Sequence of chain 1.A:
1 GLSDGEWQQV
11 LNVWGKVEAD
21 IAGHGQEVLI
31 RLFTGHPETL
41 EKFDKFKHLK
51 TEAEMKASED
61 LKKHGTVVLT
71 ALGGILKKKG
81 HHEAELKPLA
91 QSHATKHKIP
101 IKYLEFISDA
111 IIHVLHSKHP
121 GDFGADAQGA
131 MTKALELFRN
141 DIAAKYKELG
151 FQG

The small molecule below binds the protein below.
Small molecule (SMILES): CC1=C(CCC(=O)O)C2=N3->[Co+]45n6c(c(C)c(CCC(=O)O)c6=C2)=CC2=N->4[C@](C)(C(C)=C2C)[C@@]2(C)C(C)=C(C)C(=N->52)C=C13

Binding-site contacts:
Ligand atom CHC contacts residue J1S1 of chain 1.C at 0.2 Å.
Ligand atom C1B contacts residue J1S1 of chain 1.C at 0.1 Å.
Ligand atom C5D contacts residue J1S1 of chain 1.C at 0.0 Å.
Ligand atom O2B contacts residue J1S1 of chain 1.C at 0.1 Å (h-bond).
Ligand atom CGB contacts residue J1S1 of chain 1.C at 0.1 Å.
Ligand atom CMB contacts residue J1S1 of chain 1.C at 0.1 Å.
Ligand atom C3D contacts residue J1S1 of chain 1.C at 0.3 Å.
Ligand atom CMC contacts residue J1S1 of chain 1.C at 0.1 Å.
Ligand atom C4A contacts residue J1S1 of chain 1.C at 0.0 Å.
Ligand atom CO contacts residue J1S1 of chain 1.C at 0.0 Å.
Ligand atom NC contacts residue J1S1 of chain 1.C at 0.1 Å (h-bond).
Ligand atom C3C contacts residue J1S1 of chain 1.C at 0.1 Å.
Ligand atom C2D contacts residue J1S1 of chain 1.C at 0.1 Å.
Ligand atom C2A contacts residue J1S1 of chain 1.C at 0.3 Å.
Ligand atom NB contacts residue J1S1 of chain 1.C at 0.0 Å (h-bond).
Ligand atom C1D contacts residue J1S1 of chain 1.C at 0.0 Å.
Ligand atom C1C contacts residue J1S1 of chain 1.C at 0.0 Å.
Ligand atom C2C contacts residue J1S1 of chain 1.C at 0.0 Å.
Ligand atom CAB contacts residue J1S1 of chain 1.C at 0.0 Å.
Ligand atom C5A contacts residue J1S1 of chain 1.C at 0.5 Å.
Ligand atom CHB contacts residue J1S1 of chain 1.C at 0.1 Å.
Ligand atom C6A contacts residue J1S1 of chain 1.C at 0.1 Å.
Ligand atom C3B contacts residue J1S1 of chain 1.C at 0.0 Å.
Ligand atom O2C contacts residue J1S1 of chain 1.C at 0.0 Å (h-bond).
Ligand atom CHA contacts residue J1S1 of chain 1.C at 0.2 Å.
Ligand atom NA contacts residue J1S1 of chain 1.C at 0.1 Å (h-bond).
Ligand atom CBD contacts residue J1S1 of chain 1.C at 0.1 Å.
Ligand atom C4C contacts residue J1S1 of chain 1.C at 0.1 Å.
Ligand atom CAC contacts residue J1S1 of chain 1.C at 0.0 Å.
Ligand atom C4B contacts residue J1S1 of chain 1.C at 0.0 Å.
Ligand atom O1C contacts residue J1S1 of chain 1.C at 0.0 Å (h-bond).
Ligand atom C2B contacts residue J1S1 of chain 1.C at 0.1 Å.
Ligand atom C6D contacts residue J1S1 of chain 1.C at 0.5 Å.
Ligand atom CBB contacts residue J1S1 of chain 1.C at 0.0 Å.
Ligand atom C3A contacts residue J1S1 of chain 1.C at 0.1 Å.
Ligand atom CGD contacts residue J1S1 of chain 1.C at 0.0 Å.
Ligand atom O1B contacts residue J1S1 of chain 1.C at 0.1 Å (h-bond).
Ligand atom ND contacts residue J1S1 of chain 1.C at 0.1 Å (h-bond).
Ligand atom CAD contacts residue J1S1 of chain 1.C at 0.5 Å.
Ligand atom CAA contacts residue J1S1 of chain 1.C at 0.6 Å.